A protein and the small-molecule ligand that binds it are described below.
Small molecule (SMILES): NCCCCCC(=O)O

Sequence of chain 1.A:
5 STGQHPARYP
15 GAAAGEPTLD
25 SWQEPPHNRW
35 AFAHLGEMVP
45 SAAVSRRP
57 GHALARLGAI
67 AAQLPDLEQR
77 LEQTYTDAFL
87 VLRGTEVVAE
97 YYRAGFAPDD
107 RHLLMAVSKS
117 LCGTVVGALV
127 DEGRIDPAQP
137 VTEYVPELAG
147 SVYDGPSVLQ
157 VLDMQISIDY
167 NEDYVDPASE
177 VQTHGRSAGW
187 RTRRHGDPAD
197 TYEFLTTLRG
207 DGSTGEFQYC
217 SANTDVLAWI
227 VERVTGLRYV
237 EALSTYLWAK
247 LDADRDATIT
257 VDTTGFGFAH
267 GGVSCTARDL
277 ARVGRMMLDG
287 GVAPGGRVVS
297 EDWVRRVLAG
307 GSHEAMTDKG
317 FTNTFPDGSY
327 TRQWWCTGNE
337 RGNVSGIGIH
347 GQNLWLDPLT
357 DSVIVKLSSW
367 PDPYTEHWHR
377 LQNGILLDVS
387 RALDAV

Binding-site contacts:
Ligand atom N contacts residue ILE345 of chain 1.A at 3.6 Å.
Ligand atom C6 contacts residue ILE345 of chain 1.A at 3.8 Å (hydrophobic).
Ligand atom C6 contacts residue TYR170 of chain 1.A at 4.1 Å (hydrophobic).
Ligand atom OXT contacts residue ASP314 of chain 1.A at 4.3 Å.
Ligand atom C5 contacts residue TYR215 of chain 1.A at 4.1 Å (hydrophobic).
Ligand atom O contacts residue TYR370 of chain 1.A at 3.2 Å (h-bond).
Ligand atom C6 contacts residue ALA112 of chain 1.A at 3.7 Å (hydrophobic).
Ligand atom C2 contacts residue TRP331 of chain 1.A at 3.7 Å (hydrophobic).
Ligand atom N contacts residue ALA112 of chain 1.A at 3.5 Å.
Ligand atom C contacts residue HIS375 of chain 1.A at 4.4 Å.
Ligand atom O contacts residue HIS375 of chain 1.A at 3.3 Å.
Ligand atom C4 contacts residue ILE343 of chain 1.A at 3.8 Å (hydrophobic).
Ligand atom OXT contacts residue TRP331 of chain 1.A at 3.8 Å.
Ligand atom C3 contacts residue TYR370 of chain 1.A at 3.9 Å (hydrophobic).
Ligand atom C5 contacts residue TYR170 of chain 1.A at 4.0 Å (hydrophobic).
Ligand atom C6 contacts residue ACA1 of chain 1.E at 2.5 Å.
Ligand atom C3 contacts residue TRP331 of chain 1.A at 3.6 Å (hydrophobic).
Ligand atom C6 contacts residue GLY344 of chain 1.A at 4.0 Å.
Ligand atom C4 contacts residue TYR370 of chain 1.A at 4.0 Å (hydrophobic).
Ligand atom C6 contacts residue TYR215 of chain 1.A at 3.5 Å (hydrophobic).
Ligand atom C2 contacts residue ILE343 of chain 1.A at 4.1 Å (hydrophobic).
Ligand atom OXT contacts residue TYR370 of chain 1.A at 4.0 Å.
Ligand atom N contacts residue TYR170 of chain 1.A at 3.0 Å (h-bond).
Ligand atom C5 contacts residue ILE345 of chain 1.A at 4.2 Å (hydrophobic).
Ligand atom C5 contacts residue ACA1 of chain 1.E at 3.7 Å.
Ligand atom N contacts residue TYR215 of chain 1.A at 3.3 Å (h-bond).
Ligand atom C4 contacts residue TRP331 of chain 1.A at 4.0 Å (hydrophobic).
Ligand atom N contacts residue ACA1 of chain 1.E at 1.3 Å.
Ligand atom C6 contacts residue ILE343 of chain 1.A at 3.8 Å (hydrophobic).
Ligand atom O contacts residue PHE317 of chain 1.A at 3.5 Å.
Ligand atom C contacts residue TYR370 of chain 1.A at 3.5 Å (hydrophobic).
Ligand atom C contacts residue TRP331 of chain 1.A at 3.9 Å (hydrophobic).
Ligand atom C contacts residue PHE317 of chain 1.A at 4.2 Å (hydrophobic).
Ligand atom C2 contacts residue TYR370 of chain 1.A at 3.4 Å (hydrophobic).